Binding-site contacts:
Ligand atom O2' contacts residue TYR111 of chain 16.D at 4.3 Å.
Ligand atom C4' contacts residue ARG12 of chain 16.D at 3.6 Å.
Ligand atom OP1 contacts residue TYR111 of chain 16.D at 3.6 Å (h-bond).
Ligand atom OP1 contacts residue VAL14 of chain 16.D at 3.4 Å.
Ligand atom O5' contacts residue TYR111 of chain 16.D at 4.4 Å.
Ligand atom C4' contacts residue TRP75 of chain 20.C at 4.5 Å (hydrophobic).
Ligand atom C5' contacts residue LYS131 of chain 20.C at 4.2 Å.
Ligand atom OP1 contacts residue SER73 of chain 20.C at 3.2 Å (h-bond).
Ligand atom C2 contacts residue ARG12 of chain 16.D at 4.5 Å.
Ligand atom P contacts residue SER73 of chain 20.C at 4.1 Å.
Ligand atom O2 contacts residue ARG12 of chain 16.D at 3.6 Å.
Ligand atom O2' contacts residue VAL14 of chain 16.D at 4.3 Å.
Ligand atom C1' contacts residue ARG12 of chain 16.D at 3.9 Å.
Ligand atom P contacts residue TRP75 of chain 20.C at 4.3 Å.
Ligand atom OP2 contacts residue SER73 of chain 20.C at 4.0 Å.
Ligand atom O2' contacts residue ASP11 of chain 16.D at 3.5 Å.
Ligand atom C5' contacts residue ARG12 of chain 16.D at 4.3 Å.
Ligand atom O2' contacts residue THR13 of chain 16.D at 3.7 Å.
Ligand atom O3' contacts residue THR13 of chain 16.D at 4.4 Å.
Ligand atom O4' contacts residue ARG12 of chain 16.D at 4.0 Å.
Ligand atom O5' contacts residue ARG12 of chain 16.D at 4.1 Å.
Ligand atom O3' contacts residue TRP75 of chain 20.C at 3.6 Å.
Ligand atom OP1 contacts residue TRP75 of chain 20.C at 3.9 Å.
Ligand atom O2' contacts residue ARG12 of chain 16.D at 3.6 Å.
Ligand atom P contacts residue TYR111 of chain 16.D at 4.5 Å.
Ligand atom O5' contacts residue LYS131 of chain 20.C at 3.3 Å.
Ligand atom OP1 contacts residue THR176 of chain 20.C at 3.4 Å (h-bond).

Sequence of chain 20.C:
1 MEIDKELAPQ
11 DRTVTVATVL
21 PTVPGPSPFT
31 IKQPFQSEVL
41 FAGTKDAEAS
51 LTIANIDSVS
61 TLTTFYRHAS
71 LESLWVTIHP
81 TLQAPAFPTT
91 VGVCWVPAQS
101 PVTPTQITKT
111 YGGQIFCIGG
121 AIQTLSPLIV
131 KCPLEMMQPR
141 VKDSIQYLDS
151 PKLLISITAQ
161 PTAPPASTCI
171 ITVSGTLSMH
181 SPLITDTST

The protein below binds the small molecule below.
Small molecule (SMILES): Nc1ccn([C@@H]2O[C@H](CO[P](=O)(O)O[C@H]3[C@@H](O)[C@H](n4ccc(N)nc4=O)O[C@@H]3CO[P](=O)(O)O[C@H]3[C@@H](O)[C@H](n4ccc(N)nc4=O)O[C@@H]3CO)[C@@H](O)[C@H]2O)c(=O)n1

Sequence of chain 16.D:
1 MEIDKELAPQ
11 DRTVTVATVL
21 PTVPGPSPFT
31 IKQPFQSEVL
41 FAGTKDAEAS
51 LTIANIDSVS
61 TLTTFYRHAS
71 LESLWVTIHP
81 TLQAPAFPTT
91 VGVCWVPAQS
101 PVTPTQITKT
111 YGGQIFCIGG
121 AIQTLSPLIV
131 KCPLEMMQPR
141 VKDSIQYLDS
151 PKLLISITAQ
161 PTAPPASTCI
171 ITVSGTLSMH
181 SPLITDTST